Binding-site contacts:
Ligand atom N2 contacts residue ASN51 of chain 1.A at 3.3 Å (h-bond).
Ligand atom C2 contacts residue ASN51 of chain 1.A at 2.8 Å.
Ligand atom C8 contacts residue ILE48 of chain 1.A at 3.1 Å (hydrophobic).
Ligand atom O3 contacts residue ASP47 of chain 1.A at 4.2 Å.
Ligand atom C5 contacts residue ASN51 of chain 1.A at 3.5 Å.
Ligand atom C4 contacts residue ASN51 of chain 1.A at 4.3 Å.
Ligand atom N2 contacts residue ASP47 of chain 1.A at 3.3 Å (salt-bridge).
Ligand atom C3 contacts residue ASP47 of chain 1.A at 3.8 Å.
Ligand atom C8 contacts residue ASP47 of chain 1.A at 4.2 Å.
Ligand atom C7 contacts residue ASP47 of chain 1.A at 4.3 Å.
Ligand atom O7 contacts residue ASN51 of chain 1.A at 3.7 Å.
Ligand atom C8 contacts residue ASN51 of chain 1.A at 4.5 Å.
Ligand atom C1 contacts residue ASN51 of chain 1.A at 1.5 Å.
Ligand atom C2 contacts residue ASP47 of chain 1.A at 4.1 Å.
Ligand atom C3 contacts residue ASN51 of chain 1.A at 4.0 Å.
Ligand atom C7 contacts residue ILE48 of chain 1.A at 4.2 Å (hydrophobic).
Ligand atom O5 contacts residue ASN51 of chain 1.A at 2.2 Å (h-bond).
Ligand atom C7 contacts residue ASN51 of chain 1.A at 3.6 Å.

This protein binds this small molecule.
Small molecule (SMILES): CC(=O)N[C@@H]1[C@@H](O)[C@H](O)[C@@H](CO)O[C@H]1O

Sequence of chain 1.A:
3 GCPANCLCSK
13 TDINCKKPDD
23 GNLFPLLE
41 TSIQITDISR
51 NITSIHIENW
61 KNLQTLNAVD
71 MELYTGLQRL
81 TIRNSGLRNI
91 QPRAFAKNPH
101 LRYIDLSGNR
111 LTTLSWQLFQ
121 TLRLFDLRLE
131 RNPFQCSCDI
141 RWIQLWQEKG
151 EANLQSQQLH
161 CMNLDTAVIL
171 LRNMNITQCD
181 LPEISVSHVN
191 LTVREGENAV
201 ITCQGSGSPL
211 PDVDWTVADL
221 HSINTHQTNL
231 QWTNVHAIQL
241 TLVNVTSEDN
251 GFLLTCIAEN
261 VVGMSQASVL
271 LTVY